Sequence of chain 48.E:
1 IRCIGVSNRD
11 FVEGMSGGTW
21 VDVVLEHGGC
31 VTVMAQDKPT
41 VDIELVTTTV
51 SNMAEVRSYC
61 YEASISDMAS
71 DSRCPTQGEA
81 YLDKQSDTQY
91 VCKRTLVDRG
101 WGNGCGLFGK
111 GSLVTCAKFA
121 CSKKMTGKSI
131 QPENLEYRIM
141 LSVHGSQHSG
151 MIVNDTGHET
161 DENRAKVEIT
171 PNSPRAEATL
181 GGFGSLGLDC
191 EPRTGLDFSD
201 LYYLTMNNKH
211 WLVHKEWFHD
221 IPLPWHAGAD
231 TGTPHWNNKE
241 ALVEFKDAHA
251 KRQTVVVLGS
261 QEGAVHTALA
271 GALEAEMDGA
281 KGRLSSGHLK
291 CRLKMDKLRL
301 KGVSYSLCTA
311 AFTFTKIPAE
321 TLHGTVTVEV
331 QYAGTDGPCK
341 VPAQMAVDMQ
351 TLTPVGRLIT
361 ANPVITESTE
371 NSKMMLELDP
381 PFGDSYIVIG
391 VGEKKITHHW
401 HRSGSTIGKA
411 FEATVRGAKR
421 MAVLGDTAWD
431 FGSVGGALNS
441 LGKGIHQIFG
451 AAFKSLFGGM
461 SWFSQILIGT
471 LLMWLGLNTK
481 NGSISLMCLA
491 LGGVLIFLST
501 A

Binding-site contacts:
Ligand atom C7 contacts residue THR156 of chain 48.E at 3.9 Å.
Ligand atom N2 contacts residue THR156 of chain 48.E at 3.6 Å (h-bond).
Ligand atom C8 contacts residue THR156 of chain 48.E at 4.0 Å.
Ligand atom C7 contacts residue ASN154 of chain 48.E at 3.3 Å.
Ligand atom C8 contacts residue ASN154 of chain 48.E at 3.6 Å.
Ligand atom C6 contacts residue MET151 of chain 48.E at 4.5 Å (hydrophobic).
Ligand atom C1 contacts residue ASN154 of chain 48.E at 3.4 Å.
Ligand atom C2 contacts residue ASN154 of chain 48.E at 3.5 Å.
Ligand atom O5 contacts residue ASN154 of chain 48.E at 4.0 Å.
Ligand atom O6 contacts residue MET151 of chain 48.E at 3.4 Å.
Ligand atom O7 contacts residue ASN154 of chain 48.E at 2.6 Å (h-bond).
Ligand atom N2 contacts residue ASN154 of chain 48.E at 3.8 Å.
Ligand atom C2 contacts residue THR156 of chain 48.E at 4.2 Å.
Ligand atom C1 contacts residue THR156 of chain 48.E at 3.6 Å.

The small molecule below binds the protein below.
Small molecule (SMILES): CC(=O)N[C@H]1[C@H](O[C@H]2[C@H](O)[C@@H](NC(C)=O)CO[C@@H]2CO)O[C@H](CO)[C@@H](O)[C@@H]1O